Binding-site contacts:
Ligand atom C3 contacts residue LEU2 of chain 1.A at 4.2 Å (hydrophobic).
Ligand atom C7 contacts residue ALA17 of chain 1.A at 4.2 Å (hydrophobic).
Ligand atom C2 contacts residue TYR21 of chain 1.A at 3.3 Å (hydrophobic).
Ligand atom C7 contacts residue TYR21 of chain 1.A at 3.4 Å (hydrophobic).
Ligand atom C2 contacts residue GLY29 of chain 1.A at 3.8 Å.
Ligand atom O1 contacts residue TYR21 of chain 1.A at 4.0 Å.
Ligand atom O3 contacts residue ILE18 of chain 1.A at 3.7 Å.
Ligand atom C4 contacts residue GLY29 of chain 1.A at 3.7 Å.
Ligand atom O2 contacts residue ILE9 of chain 1.A at 4.2 Å.
Ligand atom C8 contacts residue ILE18 of chain 1.A at 4.0 Å (hydrophobic).
Ligand atom C6 contacts residue TYR21 of chain 1.A at 4.1 Å (hydrophobic).
Ligand atom C1 contacts residue CYS44 of chain 1.A at 4.3 Å (hydrophobic).
Ligand atom O3 contacts residue LEU2 of chain 1.A at 3.6 Å.
Ligand atom C3 contacts residue GLY29 of chain 1.A at 3.1 Å.
Ligand atom O2 contacts residue PHE96 of chain 1.A at 3.3 Å.
Ligand atom O1 contacts residue GLY29 of chain 1.A at 3.1 Å (h-bond).
Ligand atom C7 contacts residue SER22 of chain 1.A at 4.5 Å.
Ligand atom O2 contacts residue CYS44 of chain 1.A at 3.8 Å.
Ligand atom C2 contacts residue PHE5 of chain 1.A at 4.1 Å (hydrophobic).
Ligand atom C1 contacts residue TYR21 of chain 1.A at 3.4 Å (hydrophobic).
Ligand atom O1 contacts residue HIS47 of chain 1.A at 4.5 Å.
Ligand atom O1 contacts residue CYS28 of chain 1.A at 4.0 Å.
Ligand atom C4 contacts residue LEU2 of chain 1.A at 3.5 Å (hydrophobic).
Ligand atom C7 contacts residue PHE5 of chain 1.A at 4.3 Å (hydrophobic).
Ligand atom C1 contacts residue GLY29 of chain 1.A at 3.6 Å.
Ligand atom C5 contacts residue SER22 of chain 1.A at 4.3 Å.
Ligand atom C3 contacts residue TYR21 of chain 1.A at 4.0 Å (hydrophobic).
Ligand atom O2 contacts residue TYR21 of chain 1.A at 3.5 Å (h-bond).
Ligand atom C7 contacts residue ILE9 of chain 1.A at 4.0 Å (hydrophobic).
Ligand atom C5 contacts residue LEU2 of chain 1.A at 3.5 Å (hydrophobic).
Ligand atom C8 contacts residue LEU2 of chain 1.A at 3.3 Å (hydrophobic).
Ligand atom O2 contacts residue PHE5 of chain 1.A at 3.7 Å.
Ligand atom C1 contacts residue CYS28 of chain 1.A at 4.4 Å (hydrophobic).
Ligand atom O1 contacts residue CYS44 of chain 1.A at 4.0 Å.
Ligand atom C1 contacts residue PHE5 of chain 1.A at 3.8 Å (hydrophobic).
Ligand atom C6 contacts residue LEU2 of chain 1.A at 4.2 Å (hydrophobic).
Ligand atom O1 contacts residue PHE5 of chain 1.A at 4.2 Å.
Ligand atom C6 contacts residue SER22 of chain 1.A at 4.3 Å.
Ligand atom C6 contacts residue ALA17 of chain 1.A at 3.7 Å (hydrophobic).
Ligand atom O3 contacts residue SER22 of chain 1.A at 4.3 Å.

A small-molecule ligand and the protein it binds are described below.
Small molecule (SMILES): COc1ccc(C(=O)O)cc1

Sequence of chain 1.A:
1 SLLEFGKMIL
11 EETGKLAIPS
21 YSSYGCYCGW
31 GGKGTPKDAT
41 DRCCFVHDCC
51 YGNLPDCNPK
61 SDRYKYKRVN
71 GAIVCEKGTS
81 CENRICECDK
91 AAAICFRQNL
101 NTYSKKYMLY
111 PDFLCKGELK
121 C